Binding-site contacts:
Ligand atom C7 contacts residue THR241 of chain 1.A at 4.4 Å.
Ligand atom O5 contacts residue ASN166 of chain 1.A at 2.3 Å (h-bond).
Ligand atom C5 contacts residue ASN166 of chain 1.A at 3.6 Å.
Ligand atom O7 contacts residue ASN166 of chain 1.A at 3.6 Å (h-bond).
Ligand atom C8 contacts residue THR168 of chain 1.A at 3.9 Å.
Ligand atom O6 contacts residue LYS164 of chain 1.A at 4.5 Å.
Ligand atom O7 contacts residue ASN243 of chain 1.A at 4.4 Å.
Ligand atom N2 contacts residue ASN166 of chain 1.A at 2.8 Å (h-bond).
Ligand atom C3 contacts residue ASN166 of chain 1.A at 3.6 Å.
Ligand atom C7 contacts residue ASN166 of chain 1.A at 3.4 Å.
Ligand atom C4 contacts residue ASN166 of chain 1.A at 4.0 Å.
Ligand atom C1 contacts residue ASN166 of chain 1.A at 1.4 Å.
Ligand atom C2 contacts residue ASN166 of chain 1.A at 2.2 Å.
Ligand atom C8 contacts residue THR241 of chain 1.A at 3.4 Å.

Sequence of chain 1.A:
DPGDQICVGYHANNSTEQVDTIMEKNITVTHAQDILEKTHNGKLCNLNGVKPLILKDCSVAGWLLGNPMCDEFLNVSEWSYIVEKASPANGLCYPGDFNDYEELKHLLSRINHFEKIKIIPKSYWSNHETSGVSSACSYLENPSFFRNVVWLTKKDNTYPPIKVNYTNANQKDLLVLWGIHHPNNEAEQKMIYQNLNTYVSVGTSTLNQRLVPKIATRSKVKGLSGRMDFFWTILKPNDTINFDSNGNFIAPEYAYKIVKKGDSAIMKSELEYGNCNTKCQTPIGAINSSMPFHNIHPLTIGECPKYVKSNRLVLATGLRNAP

The small molecule below binds the protein below.
Small molecule (SMILES): CC(=O)N[C@@H]1[C@@H](O)[C@H](O)[C@@H](CO)O[C@H]1O